A protein and the small-molecule ligand that binds it are described below.
Small molecule (SMILES): CC(=O)N[C@@H]1[C@@H](O)[C@H](O)[C@@H](CO)O[C@H]1O

Binding-site contacts:
Ligand atom O6 contacts residue ASN167 of chain 1.C at 3.9 Å.
Ligand atom C2 contacts residue ASN167 of chain 1.C at 2.5 Å.
Ligand atom C3 contacts residue ASN167 of chain 1.C at 3.7 Å.
Ligand atom C7 contacts residue ASN167 of chain 1.C at 3.6 Å.
Ligand atom O6 contacts residue ARG166 of chain 1.C at 4.3 Å.
Ligand atom C6 contacts residue SER160 of chain 1.C at 3.1 Å.
Ligand atom C6 contacts residue ASN167 of chain 1.C at 3.2 Å.
Ligand atom C1 contacts residue ASN167 of chain 1.C at 1.4 Å.
Ligand atom C4 contacts residue ASN167 of chain 1.C at 4.0 Å.
Ligand atom O5 contacts residue GLY165 of chain 1.C at 4.1 Å.
Ligand atom C8 contacts residue ASN167 of chain 1.C at 3.4 Å.
Ligand atom O7 contacts residue ASN167 of chain 1.C at 4.3 Å.
Ligand atom O6 contacts residue GLY165 of chain 1.C at 4.2 Å.
Ligand atom O5 contacts residue ASN167 of chain 1.C at 2.5 Å (h-bond).
Ligand atom C8 contacts residue PHE158 of chain 1.C at 3.8 Å (hydrophobic).
Ligand atom O6 contacts residue SER160 of chain 1.C at 2.9 Å (h-bond).
Ligand atom C5 contacts residue ASN167 of chain 1.C at 3.3 Å.
Ligand atom N2 contacts residue ASN167 of chain 1.C at 3.2 Å (h-bond).

Sequence of chain 1.C:
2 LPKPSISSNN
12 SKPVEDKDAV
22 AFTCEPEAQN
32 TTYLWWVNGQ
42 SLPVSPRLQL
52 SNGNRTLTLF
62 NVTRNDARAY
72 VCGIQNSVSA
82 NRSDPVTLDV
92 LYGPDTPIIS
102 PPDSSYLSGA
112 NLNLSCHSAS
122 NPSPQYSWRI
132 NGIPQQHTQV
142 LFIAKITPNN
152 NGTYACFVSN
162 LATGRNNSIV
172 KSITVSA